Sequence of chain 1.A:
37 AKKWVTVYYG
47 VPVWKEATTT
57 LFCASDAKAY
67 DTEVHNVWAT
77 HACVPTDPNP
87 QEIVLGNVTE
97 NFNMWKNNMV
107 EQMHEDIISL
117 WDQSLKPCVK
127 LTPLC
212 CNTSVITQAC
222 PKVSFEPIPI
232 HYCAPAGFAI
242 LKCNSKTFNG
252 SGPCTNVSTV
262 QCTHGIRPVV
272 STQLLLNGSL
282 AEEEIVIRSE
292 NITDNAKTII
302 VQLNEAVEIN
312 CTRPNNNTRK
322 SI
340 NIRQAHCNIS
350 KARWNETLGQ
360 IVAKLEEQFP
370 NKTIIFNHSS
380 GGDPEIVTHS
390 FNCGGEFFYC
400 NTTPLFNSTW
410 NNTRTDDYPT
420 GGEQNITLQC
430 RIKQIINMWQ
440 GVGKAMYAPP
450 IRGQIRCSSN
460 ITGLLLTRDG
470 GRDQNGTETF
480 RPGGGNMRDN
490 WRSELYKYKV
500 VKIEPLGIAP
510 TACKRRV

This protein binds this small molecule.
Small molecule (SMILES): CC(=O)N[C@H]1[C@H](O[C@H]2[C@H](O)[C@@H](NC(C)=O)CO[C@@H]2CO)O[C@H](CO)[C@@H](O)[C@@H]1O

Binding-site contacts:
Ligand atom C8 contacts residue LYS350 of chain 1.A at 4.0 Å.
Ligand atom O3 contacts residue ASP416 of chain 1.A at 4.0 Å.
Ligand atom C8 contacts residue ASN424 of chain 1.A at 3.4 Å.
Ligand atom C1 contacts residue PRO403 of chain 1.A at 4.4 Å (hydrophobic).
Ligand atom C6 contacts residue PRO403 of chain 1.A at 3.8 Å (hydrophobic).
Ligand atom C2 contacts residue ASP416 of chain 1.A at 3.5 Å.
Ligand atom C7 contacts residue ASN406 of chain 1.A at 3.3 Å.
Ligand atom C8 contacts residue ASP416 of chain 1.A at 3.7 Å.
Ligand atom C8 contacts residue ASN406 of chain 1.A at 3.7 Å.
Ligand atom O5 contacts residue PRO403 of chain 1.A at 3.6 Å (h-bond).
Ligand atom C2 contacts residue ASN406 of chain 1.A at 2.4 Å.
Ligand atom C5 contacts residue PRO403 of chain 1.A at 4.0 Å (hydrophobic).
Ligand atom O5 contacts residue ASN406 of chain 1.A at 2.4 Å (h-bond).
Ligand atom C6 contacts residue ILE425 of chain 1.A at 4.4 Å (hydrophobic).
Ligand atom C8 contacts residue ILE425 of chain 1.A at 4.5 Å (hydrophobic).
Ligand atom C7 contacts residue GLU422 of chain 1.A at 4.0 Å.
Ligand atom O5 contacts residue PRO418 of chain 1.A at 4.5 Å.
Ligand atom C1 contacts residue ASP416 of chain 1.A at 3.6 Å.
Ligand atom O7 contacts residue ASN406 of chain 1.A at 3.6 Å (h-bond).
Ligand atom C3 contacts residue ASP416 of chain 1.A at 3.4 Å.
Ligand atom O7 contacts residue GLU422 of chain 1.A at 3.3 Å (salt-bridge).
Ligand atom C3 contacts residue PRO418 of chain 1.A at 4.0 Å (hydrophobic).
Ligand atom O6 contacts residue ILE425 of chain 1.A at 4.5 Å.
Ligand atom O3 contacts residue PRO418 of chain 1.A at 3.7 Å.
Ligand atom O3 contacts residue GLU422 of chain 1.A at 3.4 Å (salt-bridge).
Ligand atom C5 contacts residue ASN406 of chain 1.A at 3.6 Å.
Ligand atom C3 contacts residue ASN406 of chain 1.A at 3.6 Å.
Ligand atom C7 contacts residue ASP416 of chain 1.A at 4.0 Å.
Ligand atom O7 contacts residue LYS350 of chain 1.A at 3.9 Å.
Ligand atom C4 contacts residue ASN406 of chain 1.A at 4.2 Å.
Ligand atom C1 contacts residue ASN406 of chain 1.A at 1.4 Å.
Ligand atom O7 contacts residue PRO418 of chain 1.A at 3.6 Å.
Ligand atom N2 contacts residue ASP416 of chain 1.A at 3.0 Å (salt-bridge).
Ligand atom N2 contacts residue ASN406 of chain 1.A at 2.8 Å (h-bond).
Ligand atom C8 contacts residue GLU422 of chain 1.A at 4.3 Å.
Ligand atom C7 contacts residue LYS350 of chain 1.A at 4.3 Å.
Ligand atom O4 contacts residue PRO418 of chain 1.A at 4.0 Å.